A small-molecule ligand and the protein it binds are described below.
Small molecule (SMILES): Cc1nccn1Cc1cn(CC[C@@H](NC(=O)/C=N/O)c2ccccc2)nn1

Binding-site contacts:
Ligand atom C04 contacts residue GLY439 of chain 5.A at 3.7 Å.
Ligand atom C25 contacts residue THR120 of chain 5.A at 3.5 Å.
Ligand atom O19 contacts residue LEU286 of chain 5.A at 3.8 Å.
Ligand atom C12 contacts residue PRO285 of chain 5.A at 4.2 Å (hydrophobic).
Ligand atom C01 contacts residue TYR128 of chain 5.A at 4.2 Å (hydrophobic).
Ligand atom C01 contacts residue GLY116 of chain 5.A at 3.4 Å.
Ligand atom C17 contacts residue PRO285 of chain 5.A at 4.2 Å (hydrophobic).
Ligand atom C04 contacts residue GLU197 of chain 5.A at 3.8 Å.
Ligand atom C01 contacts residue TRP82 of chain 5.A at 4.1 Å (hydrophobic).
Ligand atom C17 contacts residue GLY116 of chain 5.A at 4.3 Å.
Ligand atom O16 contacts residue GLY117 of chain 5.A at 4.0 Å.
Ligand atom C17 contacts residue GLY117 of chain 5.A at 3.4 Å.
Ligand atom N26 contacts residue PHE329 of chain 5.A at 3.4 Å.
Ligand atom C02 contacts residue TRP82 of chain 5.A at 3.9 Å (hydrophobic).
Ligand atom N03 contacts residue TRP82 of chain 5.A at 4.0 Å.
Ligand atom C02 contacts residue GLU197 of chain 5.A at 4.1 Å.
Ligand atom C22 contacts residue ASP70 of chain 5.A at 4.1 Å.
Ligand atom N18 contacts residue PRO285 of chain 5.A at 4.2 Å.
Ligand atom C12 contacts residue TYR332 of chain 5.A at 3.9 Å (hydrophobic).
Ligand atom C24 contacts residue ASN68 of chain 5.A at 4.3 Å.
Ligand atom N27 contacts residue PHE329 of chain 5.A at 4.2 Å.
Ligand atom O16 contacts residue THR120 of chain 5.A at 3.8 Å.
Ligand atom C24 contacts residue THR120 of chain 5.A at 3.6 Å.
Ligand atom C04 contacts residue TRP82 of chain 5.A at 4.2 Å (hydrophobic).
Ligand atom N06 contacts residue TRP82 of chain 5.A at 4.1 Å.
Ligand atom N18 contacts residue LEU286 of chain 5.A at 4.1 Å.
Ligand atom C04 contacts residue HIS438 of chain 5.A at 3.2 Å.
Ligand atom C23 contacts residue ASP70 of chain 5.A at 4.1 Å.
Ligand atom C11 contacts residue TYR332 of chain 5.A at 3.5 Å (hydrophobic).
Ligand atom O16 contacts residue GLY116 of chain 5.A at 3.7 Å.
Ligand atom C05 contacts residue HIS438 of chain 5.A at 3.6 Å.
Ligand atom N14 contacts residue PRO285 of chain 5.A at 3.6 Å (h-bond).
Ligand atom C07 contacts residue TRP82 of chain 5.A at 4.1 Å (hydrophobic).
Ligand atom N03 contacts residue HIS438 of chain 5.A at 3.9 Å.
Ligand atom C23 contacts residue ILE69 of chain 5.A at 4.0 Å (hydrophobic).
Ligand atom O19 contacts residue GLY117 of chain 5.A at 3.7 Å.
Ligand atom C01 contacts residue GLY115 of chain 5.A at 3.5 Å.
Ligand atom N18 contacts residue GLY117 of chain 5.A at 3.8 Å.
Ligand atom C05 contacts residue TRP82 of chain 5.A at 4.3 Å (hydrophobic).
Ligand atom N03 contacts residue GLU197 of chain 5.A at 3.1 Å (salt-bridge).

Sequence of chain 5.A:
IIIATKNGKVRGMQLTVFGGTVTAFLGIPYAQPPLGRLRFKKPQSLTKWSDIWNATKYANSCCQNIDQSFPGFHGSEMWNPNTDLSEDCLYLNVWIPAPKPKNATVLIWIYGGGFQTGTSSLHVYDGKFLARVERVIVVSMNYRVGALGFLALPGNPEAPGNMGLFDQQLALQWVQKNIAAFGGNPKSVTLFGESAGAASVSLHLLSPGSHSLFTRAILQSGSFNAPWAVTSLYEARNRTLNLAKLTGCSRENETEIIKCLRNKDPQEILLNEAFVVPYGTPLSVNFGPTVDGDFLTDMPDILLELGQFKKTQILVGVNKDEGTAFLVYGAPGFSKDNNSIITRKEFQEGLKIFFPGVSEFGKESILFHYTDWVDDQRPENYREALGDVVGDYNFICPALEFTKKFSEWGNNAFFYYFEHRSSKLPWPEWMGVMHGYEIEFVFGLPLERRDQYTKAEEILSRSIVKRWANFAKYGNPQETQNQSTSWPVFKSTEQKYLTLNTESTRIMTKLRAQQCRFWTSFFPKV